Sequence of chain 1.A:
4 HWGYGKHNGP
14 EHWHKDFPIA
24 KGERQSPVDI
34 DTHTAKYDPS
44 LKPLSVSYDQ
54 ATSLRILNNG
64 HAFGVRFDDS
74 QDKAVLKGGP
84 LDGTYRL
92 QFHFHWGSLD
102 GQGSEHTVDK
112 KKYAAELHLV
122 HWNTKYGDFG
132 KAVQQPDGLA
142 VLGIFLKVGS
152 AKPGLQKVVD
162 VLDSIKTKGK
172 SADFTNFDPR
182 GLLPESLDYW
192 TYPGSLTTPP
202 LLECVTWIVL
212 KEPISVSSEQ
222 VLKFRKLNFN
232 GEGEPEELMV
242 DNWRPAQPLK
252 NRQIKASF

Binding-site contacts:
Ligand atom S1 contacts residue THR198 of chain 1.A at 3.8 Å.
Ligand atom N3 contacts residue HIS94 of chain 1.A at 3.2 Å (h-bond).
Ligand atom N3 contacts residue ZN1 of chain 1.B at 1.9 Å.
Ligand atom N3 contacts residue HIS119 of chain 1.A at 3.3 Å (h-bond).
Ligand atom C7 contacts residue EDO1 of chain 1.F at 3.5 Å.
Ligand atom C6 contacts residue PHE130 of chain 1.A at 3.5 Å (hydrophobic).
Ligand atom C23 contacts residue EDO1 of chain 1.F at 3.5 Å.
Ligand atom N4 contacts residue PHE130 of chain 1.A at 3.7 Å.
Ligand atom N3 contacts residue HIS96 of chain 1.A at 3.5 Å (h-bond).
Ligand atom C6 contacts residue GLN92 of chain 1.A at 3.8 Å.
Ligand atom C4 contacts residue VI391 of chain 1.A at 2.9 Å.
Ligand atom CL1 contacts residue ARG69 of chain 1.A at 3.5 Å.
Ligand atom C1 contacts residue EDO1 of chain 1.D at 3.7 Å.
Ligand atom N1 contacts residue PHE130 of chain 1.A at 3.7 Å.
Ligand atom O3 contacts residue PHE130 of chain 1.A at 3.4 Å.
Ligand atom O2 contacts residue ZN1 of chain 1.B at 3.0 Å.
Ligand atom C5 contacts residue PHE130 of chain 1.A at 3.4 Å (hydrophobic).
Ligand atom C12 contacts residue LEU197 of chain 1.A at 3.8 Å (hydrophobic).
Ligand atom C2 contacts residue PHE130 of chain 1.A at 3.8 Å (hydrophobic).
Ligand atom S1 contacts residue ZN1 of chain 1.B at 3.0 Å.
Ligand atom O2 contacts residue HIS119 of chain 1.A at 3.4 Å (h-bond).
Ligand atom O2 contacts residue VAL142 of chain 1.A at 3.8 Å.
Ligand atom C12 contacts residue GLN92 of chain 1.A at 3.8 Å.
Ligand atom C11 contacts residue VAL121 of chain 1.A at 3.8 Å (hydrophobic).
Ligand atom C3 contacts residue VI391 of chain 1.A at 2.8 Å.
Ligand atom O1 contacts residue LEU197 of chain 1.A at 3.5 Å.
Ligand atom O2 contacts residue HIS94 of chain 1.A at 3.2 Å.
Ligand atom C9 contacts residue THR199 of chain 1.A at 3.2 Å.
Ligand atom C8 contacts residue THR199 of chain 1.A at 3.3 Å.
Ligand atom C1 contacts residue PHE130 of chain 1.A at 3.8 Å (hydrophobic).
Ligand atom CL1 contacts residue EDO1 of chain 1.D at 3.1 Å.
Ligand atom N3 contacts residue THR198 of chain 1.A at 2.9 Å (h-bond).
Ligand atom C3 contacts residue PHE130 of chain 1.A at 3.5 Å (hydrophobic).
Ligand atom C4 contacts residue PHE130 of chain 1.A at 3.5 Å (hydrophobic).
Ligand atom C8 contacts residue EDO1 of chain 1.F at 3.7 Å.
Ligand atom O3 contacts residue GLN92 of chain 1.A at 2.8 Å (h-bond).
Ligand atom N4 contacts residue VI391 of chain 1.A at 1.6 Å (h-bond).
Ligand atom O1 contacts residue TRP208 of chain 1.A at 3.5 Å.
Ligand atom C12 contacts residue EDO1 of chain 1.F at 3.6 Å.
Ligand atom O1 contacts residue THR198 of chain 1.A at 3.0 Å (h-bond).

The protein below binds the small molecule below.
Small molecule (SMILES): CC12C3(C)C4(C)C5(C)C1(C)[Ir]23451(Cl)N(CCc2ccc(S(N)(=O)=O)cc2)C(=O)c2cc(N)cc[n+]21